Sequence of chain 2.D:
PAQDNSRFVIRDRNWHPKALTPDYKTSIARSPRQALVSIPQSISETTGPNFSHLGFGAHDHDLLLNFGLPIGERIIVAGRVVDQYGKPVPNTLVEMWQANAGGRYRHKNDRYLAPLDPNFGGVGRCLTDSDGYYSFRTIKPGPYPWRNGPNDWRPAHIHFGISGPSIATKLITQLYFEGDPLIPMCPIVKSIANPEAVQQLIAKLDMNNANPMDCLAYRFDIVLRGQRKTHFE

Sequence of chain 2.C:
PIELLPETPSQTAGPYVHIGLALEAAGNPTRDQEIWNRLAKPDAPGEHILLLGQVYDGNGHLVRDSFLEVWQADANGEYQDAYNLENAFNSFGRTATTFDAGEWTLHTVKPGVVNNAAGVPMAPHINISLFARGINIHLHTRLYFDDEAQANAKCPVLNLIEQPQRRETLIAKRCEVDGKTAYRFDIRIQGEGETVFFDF

Binding-site contacts:
Ligand atom C3 contacts residue ARG157 of chain 2.D at 3.6 Å.
Ligand atom C1 contacts residue TRP149 of chain 2.D at 3.9 Å (hydrophobic).
Ligand atom C4 contacts residue FE1 of chain 2.Q at 3.2 Å.
Ligand atom C5 contacts residue PRO15 of chain 2.C at 4.0 Å (hydrophobic).
Ligand atom O4 contacts residue HIS162 of chain 2.D at 3.5 Å (h-bond).
Ligand atom O4 contacts residue TYR108 of chain 2.D at 3.7 Å.
Ligand atom O2 contacts residue ARG133 of chain 2.C at 4.0 Å.
Ligand atom C6 contacts residue PRO15 of chain 2.C at 3.6 Å (hydrophobic).
Ligand atom C5 contacts residue TYR147 of chain 2.D at 3.0 Å (hydrophobic).
Ligand atom C3 contacts residue ILE191 of chain 2.D at 3.5 Å (hydrophobic).
Ligand atom O1 contacts residue TRP149 of chain 2.D at 4.0 Å.
Ligand atom C2 contacts residue GLY14 of chain 2.C at 3.7 Å.
Ligand atom O1 contacts residue ARG133 of chain 2.C at 3.3 Å.
Ligand atom C3 contacts residue GLY14 of chain 2.C at 3.8 Å.
Ligand atom C4 contacts residue TYR147 of chain 2.D at 2.9 Å (hydrophobic).
Ligand atom C5 contacts residue ARG157 of chain 2.D at 3.9 Å.
Ligand atom C2 contacts residue PRO15 of chain 2.C at 3.6 Å (hydrophobic).
Ligand atom O4 contacts residue HIS160 of chain 2.D at 2.9 Å (h-bond).
Ligand atom C1 contacts residue PRO15 of chain 2.C at 3.3 Å (hydrophobic).
Ligand atom O4 contacts residue ARG157 of chain 2.D at 2.8 Å (salt-bridge).
Ligand atom O4 contacts residue TYR147 of chain 2.D at 2.1 Å (h-bond).
Ligand atom C7 contacts residue TRP149 of chain 2.D at 3.7 Å (hydrophobic).
Ligand atom C7 contacts residue PRO15 of chain 2.C at 3.7 Å (hydrophobic).
Ligand atom O1 contacts residue TYR24 of chain 2.D at 2.4 Å (h-bond).
Ligand atom C2 contacts residue THR12 of chain 2.C at 4.0 Å.
Ligand atom F3 contacts residue GLY14 of chain 2.C at 3.8 Å.
Ligand atom F3 contacts residue ARG157 of chain 2.D at 3.3 Å.
Ligand atom O4 contacts residue FE1 of chain 2.Q at 2.1 Å.
Ligand atom C7 contacts residue TYR24 of chain 2.D at 3.5 Å (hydrophobic).
Ligand atom F3 contacts residue HIS162 of chain 2.D at 3.5 Å.
Ligand atom O2 contacts residue TRP149 of chain 2.D at 3.3 Å.
Ligand atom F3 contacts residue ILE191 of chain 2.D at 3.6 Å.
Ligand atom F3 contacts residue THR12 of chain 2.C at 3.5 Å.
Ligand atom C4 contacts residue ARG157 of chain 2.D at 3.4 Å.
Ligand atom C1 contacts residue ILE191 of chain 2.D at 3.9 Å (hydrophobic).
Ligand atom C2 contacts residue ILE191 of chain 2.D at 3.2 Å (hydrophobic).
Ligand atom C2 contacts residue TYR24 of chain 2.D at 3.6 Å (hydrophobic).
Ligand atom F3 contacts residue GLN177 of chain 2.D at 2.9 Å.
Ligand atom C5 contacts residue FE1 of chain 2.Q at 3.9 Å.
Ligand atom C6 contacts residue TRP149 of chain 2.D at 3.9 Å (hydrophobic).

This small molecule binds to this protein.
Small molecule (SMILES): O=C(O)c1ccc(O)c(F)c1